Binding-site contacts:
Ligand atom C4 contacts residue ASN32 of chain 1.I at 4.1 Å.
Ligand atom C5 contacts residue THR313 of chain 1.I at 4.5 Å.
Ligand atom C8 contacts residue THR34 of chain 1.I at 3.9 Å.
Ligand atom O7 contacts residue ASN32 of chain 1.I at 3.9 Å.
Ligand atom C5 contacts residue THR34 of chain 1.I at 4.4 Å.
Ligand atom O6 contacts residue THR313 of chain 1.I at 3.8 Å.
Ligand atom C1 contacts residue THR313 of chain 1.I at 3.8 Å.
Ligand atom C6 contacts residue THR34 of chain 1.I at 3.5 Å.
Ligand atom C6 contacts residue THR313 of chain 1.I at 4.5 Å.
Ligand atom C7 contacts residue ASN32 of chain 1.I at 3.6 Å.
Ligand atom C3 contacts residue ASN32 of chain 1.I at 3.7 Å.
Ligand atom C5 contacts residue ASN32 of chain 1.I at 3.6 Å.
Ligand atom C2 contacts residue ASN32 of chain 1.I at 2.3 Å.
Ligand atom O6 contacts residue THR34 of chain 1.I at 4.3 Å.
Ligand atom O6 contacts residue LEU52 of chain 1.J at 3.9 Å.
Ligand atom O5 contacts residue ALA33 of chain 1.I at 4.4 Å.
Ligand atom C1 contacts residue ASN32 of chain 1.I at 1.4 Å.
Ligand atom N2 contacts residue ASN32 of chain 1.I at 2.8 Å (h-bond).
Ligand atom O5 contacts residue THR313 of chain 1.I at 3.3 Å (h-bond).
Ligand atom O5 contacts residue ASN32 of chain 1.I at 2.3 Å (h-bond).

Sequence of chain 1.J:
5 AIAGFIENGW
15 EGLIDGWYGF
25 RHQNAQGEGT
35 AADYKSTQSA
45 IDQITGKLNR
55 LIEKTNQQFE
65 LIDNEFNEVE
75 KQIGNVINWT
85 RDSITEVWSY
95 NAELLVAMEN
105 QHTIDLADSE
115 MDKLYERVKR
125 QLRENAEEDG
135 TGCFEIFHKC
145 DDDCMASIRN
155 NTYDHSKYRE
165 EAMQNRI

Sequence of chain 1.I:
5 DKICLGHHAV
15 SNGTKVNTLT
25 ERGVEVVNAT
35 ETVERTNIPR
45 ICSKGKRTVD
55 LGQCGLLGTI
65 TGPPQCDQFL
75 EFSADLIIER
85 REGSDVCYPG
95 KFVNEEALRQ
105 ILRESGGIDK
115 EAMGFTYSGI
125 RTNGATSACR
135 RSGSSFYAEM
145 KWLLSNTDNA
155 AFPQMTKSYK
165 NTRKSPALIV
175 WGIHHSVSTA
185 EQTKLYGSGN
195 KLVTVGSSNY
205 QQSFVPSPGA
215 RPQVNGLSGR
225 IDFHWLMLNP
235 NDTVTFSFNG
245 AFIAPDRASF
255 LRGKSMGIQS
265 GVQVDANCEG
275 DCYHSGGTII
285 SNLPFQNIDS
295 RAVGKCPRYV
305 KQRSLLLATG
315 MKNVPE

The small molecule below binds the protein below.
Small molecule (SMILES): CC(=O)N[C@H]1[C@H](O[C@H]2[C@H](O)[C@@H](NC(C)=O)CO[C@@H]2CO)O[C@H](CO)[C@@H](O[C@@H]2O[C@H](CO)[C@@H](O)[C@H](O)[C@@H]2O)[C@@H]1O